The small molecule below binds the protein below.
Small molecule (SMILES): COc1c(F)cccc1C(=O)N1C[C@@H](C)CC[C@H]1CNc1ccc(Br)cn1

Sequence of chain 1.A:
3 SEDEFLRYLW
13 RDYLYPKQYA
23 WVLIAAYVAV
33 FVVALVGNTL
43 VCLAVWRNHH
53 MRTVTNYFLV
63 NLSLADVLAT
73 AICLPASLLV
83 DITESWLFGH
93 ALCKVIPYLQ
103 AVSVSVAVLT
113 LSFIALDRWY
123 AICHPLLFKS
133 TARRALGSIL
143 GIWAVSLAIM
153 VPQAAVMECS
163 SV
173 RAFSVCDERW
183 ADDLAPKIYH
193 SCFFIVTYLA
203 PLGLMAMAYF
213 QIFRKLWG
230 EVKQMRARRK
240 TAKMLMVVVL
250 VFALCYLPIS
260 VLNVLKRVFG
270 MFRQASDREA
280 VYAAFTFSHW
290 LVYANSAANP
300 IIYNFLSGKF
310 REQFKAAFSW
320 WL

Binding-site contacts:
Ligand atom BR1 contacts residue CYS75 of chain 1.A at 3.8 Å.
Ligand atom F27 contacts residue VAL291 of chain 1.A at 3.7 Å.
Ligand atom C15 contacts residue GLN155 of chain 1.A at 3.8 Å.
Ligand atom C14 contacts residue PHE195 of chain 1.A at 3.8 Å (hydrophobic).
Ligand atom C9 contacts residue ASN262 of chain 1.A at 3.9 Å.
Ligand atom O2 contacts residue ILE258 of chain 1.A at 3.7 Å.
Ligand atom C7 contacts residue HIS288 of chain 1.A at 3.5 Å.
Ligand atom C13 contacts residue PHE195 of chain 1.A at 3.9 Å (hydrophobic).
Ligand atom C4 contacts residue GLN102 of chain 1.A at 3.9 Å.
Ligand atom C5 contacts residue HIS288 of chain 1.A at 3.5 Å.
Ligand atom C20 contacts residue PRO99 of chain 1.A at 3.5 Å (hydrophobic).
Ligand atom C3 contacts residue HIS288 of chain 1.A at 4.0 Å.
Ligand atom C5 contacts residue TYR292 of chain 1.A at 3.6 Å (hydrophobic).
Ligand atom C22 contacts residue GLN102 of chain 1.A at 3.8 Å.
Ligand atom F27 contacts residue GLN102 of chain 1.A at 3.5 Å.
Ligand atom N19 contacts residue PRO99 of chain 1.A at 3.6 Å.
Ligand atom C8 contacts residue HIS288 of chain 1.A at 3.9 Å.
Ligand atom C18 contacts residue PRO99 of chain 1.A at 3.6 Å (hydrophobic).
Ligand atom C1 contacts residue GLN102 of chain 1.A at 4.0 Å.
Ligand atom O10 contacts residue ILE258 of chain 1.A at 3.8 Å.
Ligand atom BR1 contacts residue SER79 of chain 1.A at 3.4 Å.
Ligand atom C21 contacts residue PRO99 of chain 1.A at 3.5 Å (hydrophobic).
Ligand atom O10 contacts residue ASN262 of chain 1.A at 3.0 Å (h-bond).
Ligand atom C14 contacts residue HIS192 of chain 1.A at 3.5 Å.
Ligand atom C1 contacts residue ILE258 of chain 1.A at 4.0 Å (hydrophobic).
Ligand atom F27 contacts residue TYR292 of chain 1.A at 3.8 Å.
Ligand atom C15 contacts residue ALA103 of chain 1.A at 3.8 Å (hydrophobic).
Ligand atom C16 contacts residue ALA103 of chain 1.A at 3.8 Å (hydrophobic).
Ligand atom C1 contacts residue VAL291 of chain 1.A at 3.7 Å (hydrophobic).
Ligand atom C21 contacts residue GLN102 of chain 1.A at 3.6 Å.
Ligand atom C3 contacts residue GLN102 of chain 1.A at 4.0 Å.
Ligand atom C15 contacts residue PHE195 of chain 1.A at 3.6 Å (hydrophobic).
Ligand atom C6 contacts residue HIS288 of chain 1.A at 3.4 Å.
Ligand atom BR1 contacts residue ALA78 of chain 1.A at 3.6 Å.
Ligand atom BR1 contacts residue ILE98 of chain 1.A at 3.8 Å.
Ligand atom C24 contacts residue PRO99 of chain 1.A at 3.9 Å (hydrophobic).
Ligand atom C12 contacts residue ASN262 of chain 1.A at 3.9 Å.
Ligand atom N25 contacts residue PRO99 of chain 1.A at 3.6 Å.
Ligand atom C14 contacts residue GLN155 of chain 1.A at 3.5 Å.
Ligand atom C4 contacts residue HIS288 of chain 1.A at 3.7 Å.